Sequence of chain 1.B:
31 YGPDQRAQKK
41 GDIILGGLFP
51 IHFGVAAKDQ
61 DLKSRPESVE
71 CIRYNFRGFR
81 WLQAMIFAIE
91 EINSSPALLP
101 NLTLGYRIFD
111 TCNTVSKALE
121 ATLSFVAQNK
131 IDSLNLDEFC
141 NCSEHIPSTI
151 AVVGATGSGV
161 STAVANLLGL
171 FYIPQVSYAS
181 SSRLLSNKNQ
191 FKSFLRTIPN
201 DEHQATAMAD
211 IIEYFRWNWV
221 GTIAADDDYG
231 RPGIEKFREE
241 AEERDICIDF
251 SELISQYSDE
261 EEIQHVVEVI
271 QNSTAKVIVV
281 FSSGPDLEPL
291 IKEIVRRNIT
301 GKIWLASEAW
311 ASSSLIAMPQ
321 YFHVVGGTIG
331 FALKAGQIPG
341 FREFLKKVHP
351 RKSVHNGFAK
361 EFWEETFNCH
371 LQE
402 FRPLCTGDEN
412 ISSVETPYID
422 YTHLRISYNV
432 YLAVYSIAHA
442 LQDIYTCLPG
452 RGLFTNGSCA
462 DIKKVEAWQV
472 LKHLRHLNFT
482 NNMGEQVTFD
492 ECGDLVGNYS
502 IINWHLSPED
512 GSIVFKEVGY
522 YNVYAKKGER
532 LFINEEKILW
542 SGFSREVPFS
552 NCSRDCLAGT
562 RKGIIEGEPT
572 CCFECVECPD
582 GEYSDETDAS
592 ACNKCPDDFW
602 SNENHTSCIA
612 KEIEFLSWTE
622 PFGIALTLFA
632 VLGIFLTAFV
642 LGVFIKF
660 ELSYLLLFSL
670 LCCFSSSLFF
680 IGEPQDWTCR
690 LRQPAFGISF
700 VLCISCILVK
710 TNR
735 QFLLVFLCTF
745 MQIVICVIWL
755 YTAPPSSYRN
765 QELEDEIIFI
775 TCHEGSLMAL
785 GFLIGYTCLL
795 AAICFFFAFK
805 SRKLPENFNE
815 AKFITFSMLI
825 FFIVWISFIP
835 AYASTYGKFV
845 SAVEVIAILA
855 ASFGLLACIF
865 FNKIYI

This protein binds this small molecule.
Small molecule (SMILES): CC(=O)N[C@@H]1[C@@H](O)[C@H](O)[C@@H](CO)O[C@H]1O

Binding-site contacts:
Ligand atom O5 contacts residue ASN479 of chain 1.B at 2.4 Å (h-bond).
Ligand atom C4 contacts residue ASN479 of chain 1.B at 4.3 Å.
Ligand atom O7 contacts residue ASN479 of chain 1.B at 4.5 Å.
Ligand atom C2 contacts residue ASN479 of chain 1.B at 2.5 Å.
Ligand atom C5 contacts residue ASN479 of chain 1.B at 3.7 Å.
Ligand atom C1 contacts residue ASN479 of chain 1.B at 1.4 Å.
Ligand atom C3 contacts residue ASN479 of chain 1.B at 3.8 Å.
Ligand atom C7 contacts residue ASN479 of chain 1.B at 3.9 Å.
Ligand atom O6 contacts residue THR489 of chain 1.B at 3.4 Å.
Ligand atom N2 contacts residue ASN479 of chain 1.B at 2.9 Å (h-bond).